Binding-site contacts:
Ligand atom C6 contacts residue GLN212 of chain 1.C at 3.6 Å.
Ligand atom O5 contacts residue GLU153 of chain 1.C at 4.1 Å.
Ligand atom C8 contacts residue ASN173 of chain 1.C at 4.4 Å.
Ligand atom O5 contacts residue GLN212 of chain 1.C at 3.3 Å (h-bond).
Ligand atom O5 contacts residue VAL154 of chain 1.C at 4.2 Å.
Ligand atom C2 contacts residue GLU152 of chain 1.C at 4.0 Å.
Ligand atom C7 contacts residue THR174 of chain 1.C at 4.4 Å.
Ligand atom C8 contacts residue THR174 of chain 1.C at 4.1 Å.
Ligand atom O5 contacts residue ASN173 of chain 1.C at 2.4 Å (h-bond).
Ligand atom N2 contacts residue ASN173 of chain 1.C at 2.9 Å (h-bond).
Ligand atom O5 contacts residue GLU152 of chain 1.C at 3.6 Å.
Ligand atom C4 contacts residue ASN173 of chain 1.C at 4.2 Å.
Ligand atom O7 contacts residue GLU152 of chain 1.C at 3.6 Å.
Ligand atom C3 contacts residue GLN212 of chain 1.C at 4.3 Å.
Ligand atom C4 contacts residue GLN212 of chain 1.C at 4.4 Å.
Ligand atom O7 contacts residue ASN173 of chain 1.C at 3.2 Å (h-bond).
Ligand atom C1 contacts residue ASN173 of chain 1.C at 1.4 Å.
Ligand atom C1 contacts residue GLU152 of chain 1.C at 3.6 Å.
Ligand atom C2 contacts residue ASN173 of chain 1.C at 2.4 Å.
Ligand atom N2 contacts residue THR174 of chain 1.C at 4.0 Å.
Ligand atom C7 contacts residue ASN173 of chain 1.C at 3.2 Å.
Ligand atom C1 contacts residue GLN212 of chain 1.C at 3.6 Å.
Ligand atom C5 contacts residue GLN212 of chain 1.C at 3.1 Å.
Ligand atom C3 contacts residue ASN173 of chain 1.C at 3.8 Å.
Ligand atom C5 contacts residue ASN173 of chain 1.C at 3.7 Å.

Sequence of chain 1.C:
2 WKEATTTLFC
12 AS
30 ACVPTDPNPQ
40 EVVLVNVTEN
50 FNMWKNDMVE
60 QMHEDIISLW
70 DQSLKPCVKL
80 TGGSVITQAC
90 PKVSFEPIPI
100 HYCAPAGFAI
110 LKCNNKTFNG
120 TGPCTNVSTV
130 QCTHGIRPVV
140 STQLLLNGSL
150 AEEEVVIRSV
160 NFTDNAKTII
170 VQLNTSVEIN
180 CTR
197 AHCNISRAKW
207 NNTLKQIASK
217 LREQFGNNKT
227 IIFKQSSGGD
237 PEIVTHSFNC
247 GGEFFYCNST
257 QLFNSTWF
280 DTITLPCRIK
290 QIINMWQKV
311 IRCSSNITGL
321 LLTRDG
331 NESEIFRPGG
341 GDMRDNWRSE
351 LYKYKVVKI

The small molecule below binds the protein below.
Small molecule (SMILES): CC(=O)N[C@@H]1[C@@H](O)[C@H](O)[C@@H](CO)O[C@H]1O